Sequence of chain 1.D:
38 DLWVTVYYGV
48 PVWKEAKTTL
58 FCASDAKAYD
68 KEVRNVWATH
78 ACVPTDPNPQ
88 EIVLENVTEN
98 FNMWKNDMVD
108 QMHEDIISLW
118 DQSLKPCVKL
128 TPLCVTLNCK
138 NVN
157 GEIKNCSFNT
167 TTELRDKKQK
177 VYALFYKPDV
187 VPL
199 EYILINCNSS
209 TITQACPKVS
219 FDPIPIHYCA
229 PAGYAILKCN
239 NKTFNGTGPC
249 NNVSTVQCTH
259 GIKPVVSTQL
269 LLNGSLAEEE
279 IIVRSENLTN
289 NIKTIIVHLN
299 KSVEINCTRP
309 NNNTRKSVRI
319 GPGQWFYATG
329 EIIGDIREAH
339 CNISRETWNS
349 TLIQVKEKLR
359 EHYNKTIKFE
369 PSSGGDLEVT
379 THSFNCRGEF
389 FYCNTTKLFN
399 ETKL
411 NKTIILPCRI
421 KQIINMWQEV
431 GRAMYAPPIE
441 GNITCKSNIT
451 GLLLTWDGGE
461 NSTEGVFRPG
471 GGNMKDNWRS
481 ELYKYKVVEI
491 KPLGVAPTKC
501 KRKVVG

Binding-site contacts:
Ligand atom C6 contacts residue THR394 of chain 1.D at 4.3 Å.
Ligand atom C1 contacts residue THR394 of chain 1.D at 3.3 Å.
Ligand atom C4 contacts residue ASN392 of chain 1.D at 4.3 Å.
Ligand atom C3 contacts residue ASN392 of chain 1.D at 3.9 Å.
Ligand atom C2 contacts residue THR394 of chain 1.D at 4.2 Å.
Ligand atom N2 contacts residue THR394 of chain 1.D at 4.4 Å.
Ligand atom O6 contacts residue ASN392 of chain 1.D at 4.4 Å.
Ligand atom N2 contacts residue ASN392 of chain 1.D at 2.6 Å (h-bond).
Ligand atom C5 contacts residue ASN392 of chain 1.D at 3.6 Å.
Ligand atom O7 contacts residue ASN392 of chain 1.D at 4.3 Å.
Ligand atom C2 contacts residue ASN392 of chain 1.D at 2.6 Å.
Ligand atom C8 contacts residue ASN392 of chain 1.D at 3.5 Å.
Ligand atom O5 contacts residue ASN392 of chain 1.D at 2.3 Å (h-bond).
Ligand atom C5 contacts residue THR394 of chain 1.D at 3.8 Å.
Ligand atom O5 contacts residue THR394 of chain 1.D at 3.9 Å.
Ligand atom C1 contacts residue ASN392 of chain 1.D at 1.4 Å.
Ligand atom C7 contacts residue ASN392 of chain 1.D at 3.3 Å.
Ligand atom C3 contacts residue THR394 of chain 1.D at 4.4 Å.

This protein binds this small molecule.
Small molecule (SMILES): CC(=O)N[C@H]1[C@H](O[C@H]2[C@H](O)[C@@H](NC(C)=O)CO[C@@H]2CO)O[C@H](CO)[C@@H](O)[C@@H]1O